Binding-site contacts:
Ligand atom C8 contacts residue GLN477 of chain 3.A at 4.0 Å.
Ligand atom O5 contacts residue ASN476 of chain 3.A at 2.5 Å (h-bond).
Ligand atom O7 contacts residue ASN476 of chain 3.A at 3.3 Å (h-bond).
Ligand atom C8 contacts residue ASN476 of chain 3.A at 3.4 Å.
Ligand atom C5 contacts residue ASN476 of chain 3.A at 3.8 Å.
Ligand atom C4 contacts residue ASN476 of chain 3.A at 4.4 Å.
Ligand atom N2 contacts residue ASN476 of chain 3.A at 3.0 Å (h-bond).
Ligand atom C1 contacts residue ASN476 of chain 3.A at 1.5 Å.
Ligand atom N2 contacts residue ASP474 of chain 3.A at 4.1 Å.
Ligand atom C1 contacts residue ASP474 of chain 3.A at 3.9 Å.
Ligand atom C2 contacts residue ASP474 of chain 3.A at 4.3 Å.
Ligand atom C3 contacts residue ASN476 of chain 3.A at 3.9 Å.
Ligand atom C2 contacts residue ASN476 of chain 3.A at 2.6 Å.
Ligand atom C7 contacts residue ASN476 of chain 3.A at 3.3 Å.
Ligand atom C3 contacts residue ASP474 of chain 3.A at 4.2 Å.

The protein below binds the small molecule below.
Small molecule (SMILES): CC(=O)N[C@@H]1[C@@H](O)[C@H](O)[C@@H](CO)O[C@H]1O

Sequence of chain 3.A:
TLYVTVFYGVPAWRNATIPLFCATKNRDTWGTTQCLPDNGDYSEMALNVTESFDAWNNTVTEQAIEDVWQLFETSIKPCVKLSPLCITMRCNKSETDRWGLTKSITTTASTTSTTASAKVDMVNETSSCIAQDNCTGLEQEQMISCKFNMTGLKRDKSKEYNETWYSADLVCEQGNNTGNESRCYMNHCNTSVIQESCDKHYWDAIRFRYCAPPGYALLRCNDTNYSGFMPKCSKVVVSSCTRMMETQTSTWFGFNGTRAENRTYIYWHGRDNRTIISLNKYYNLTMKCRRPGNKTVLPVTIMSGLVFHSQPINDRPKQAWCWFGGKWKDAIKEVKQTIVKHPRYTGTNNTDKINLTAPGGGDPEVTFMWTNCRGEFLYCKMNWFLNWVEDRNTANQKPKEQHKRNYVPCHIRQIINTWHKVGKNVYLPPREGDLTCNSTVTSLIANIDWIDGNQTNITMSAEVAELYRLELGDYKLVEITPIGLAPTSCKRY